Sequence of chain 1.A:
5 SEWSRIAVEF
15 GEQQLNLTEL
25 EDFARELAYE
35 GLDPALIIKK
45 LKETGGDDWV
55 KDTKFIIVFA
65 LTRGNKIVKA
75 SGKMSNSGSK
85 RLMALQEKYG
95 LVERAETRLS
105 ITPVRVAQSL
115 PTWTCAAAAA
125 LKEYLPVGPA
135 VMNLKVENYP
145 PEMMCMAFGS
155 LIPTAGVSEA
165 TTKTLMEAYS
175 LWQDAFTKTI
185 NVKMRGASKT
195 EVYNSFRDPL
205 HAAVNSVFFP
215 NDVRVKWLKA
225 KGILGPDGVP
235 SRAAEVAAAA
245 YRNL

Binding-site contacts:
Ligand atom N53 contacts residue ARG67 of chain 1.D at 3.3 Å.
Ligand atom C70 contacts residue MET150 of chain 1.D at 3.8 Å (hydrophobic).
Ligand atom C59 contacts residue ARG67 of chain 1.D at 3.6 Å.
Ligand atom O85 contacts residue ARG98 of chain 1.D at 3.5 Å.
Ligand atom O64 contacts residue VAL108 of chain 1.D at 3.9 Å.
Ligand atom C67 contacts residue MET150 of chain 1.D at 4.0 Å (hydrophobic).
Ligand atom N53 contacts residue THR66 of chain 1.D at 3.4 Å (h-bond).
Ligand atom O64 contacts residue GLY68 of chain 1.D at 4.0 Å.
Ligand atom N53 contacts residue GLY68 of chain 1.D at 3.6 Å.
Ligand atom O84 contacts residue ALA99 of chain 1.D at 3.7 Å.
Ligand atom C56 contacts residue GLY68 of chain 1.D at 3.3 Å.
Ligand atom O64 contacts residue PHE180 of chain 1.D at 3.4 Å.
Ligand atom O86 contacts residue GLU97 of chain 1.D at 3.7 Å.
Ligand atom C57 contacts residue ARG67 of chain 1.D at 3.4 Å.
Ligand atom O80 contacts residue GLN112 of chain 1.D at 3.7 Å.
Ligand atom O84 contacts residue LYS77 of chain 1.A at 4.0 Å.
Ligand atom C56 contacts residue ARG67 of chain 1.D at 3.9 Å.
Ligand atom C74 contacts residue ASN69 of chain 1.D at 3.4 Å.
Ligand atom S83 contacts residue ALA99 of chain 1.D at 3.9 Å.
Ligand atom C60 contacts residue ARG67 of chain 1.D at 4.0 Å.
Ligand atom C76 contacts residue ASN69 of chain 1.D at 3.8 Å.
Ligand atom O77 contacts residue ASN69 of chain 1.D at 3.5 Å.
Ligand atom C55 contacts residue GLY68 of chain 1.D at 3.6 Å.
Ligand atom O86 contacts residue ALA99 of chain 1.D at 2.7 Å (h-bond).
Ligand atom O78 contacts residue ASN69 of chain 1.D at 3.0 Å (h-bond).
Ligand atom N53 contacts residue PRO130 of chain 1.D at 3.4 Å.
Ligand atom O86 contacts residue ARG98 of chain 1.D at 3.1 Å.
Ligand atom C58 contacts residue PHE180 of chain 1.D at 4.0 Å (hydrophobic).
Ligand atom C56 contacts residue PHE180 of chain 1.D at 4.1 Å (hydrophobic).
Ligand atom O78 contacts residue GLY68 of chain 1.D at 3.8 Å.
Ligand atom C61 contacts residue GLY68 of chain 1.D at 4.0 Å.
Ligand atom C61 contacts residue PHE180 of chain 1.D at 3.6 Å (hydrophobic).
Ligand atom C69 contacts residue ASN69 of chain 1.D at 3.7 Å.
Ligand atom O81 contacts residue MET150 of chain 1.D at 3.2 Å.
Ligand atom C55 contacts residue ARG67 of chain 1.D at 3.4 Å.
Ligand atom S73 contacts residue ASN69 of chain 1.D at 3.8 Å.
Ligand atom C67 contacts residue PHE180 of chain 1.D at 3.8 Å (hydrophobic).
Ligand atom O86 contacts residue ASN69 of chain 1.D at 3.9 Å.
Ligand atom O80 contacts residue VAL108 of chain 1.D at 4.0 Å.
Ligand atom C58 contacts residue GLY68 of chain 1.D at 3.6 Å.

The protein below binds the small molecule below.
Small molecule (SMILES): Cc1ccc(C(=O)Nc2ccc(S(=O)(=O)O)c3cc(S(=O)(=O)O)cc(S(=O)(=O)O)c23)cc1NC(=O)c1cccc(NC(=O)Nc2cccc(C(=O)Nc3cc(C(=O)Nc4ccc(S(=O)(=O)O)c5cc(S(=O)(=O)O)cc(S(=O)(=O)O)c45)ccc3C)c2)c1

Sequence of chain 1.D:
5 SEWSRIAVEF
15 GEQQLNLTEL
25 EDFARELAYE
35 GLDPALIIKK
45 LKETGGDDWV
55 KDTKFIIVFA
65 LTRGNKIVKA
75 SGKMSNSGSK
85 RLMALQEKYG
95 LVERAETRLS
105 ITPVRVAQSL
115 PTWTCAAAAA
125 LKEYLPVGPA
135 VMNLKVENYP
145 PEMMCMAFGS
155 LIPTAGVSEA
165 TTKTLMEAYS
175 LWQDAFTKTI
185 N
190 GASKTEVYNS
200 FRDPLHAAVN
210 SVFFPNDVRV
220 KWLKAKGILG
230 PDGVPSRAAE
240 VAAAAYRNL